A small-molecule ligand and the protein it binds are described below.
Small molecule (SMILES): CC[C@H](C)[C@H](NC(=O)[C@H](CCCN=C(N)N)NC(=O)[C@H](CCCCN)NC(=O)[C@@H]1CCCN1C(=O)[C@@H](N)Cc1ccc(O)cc1)C(=O)N[C@@H](C)C(=O)O

Sequence of chain 1.A:
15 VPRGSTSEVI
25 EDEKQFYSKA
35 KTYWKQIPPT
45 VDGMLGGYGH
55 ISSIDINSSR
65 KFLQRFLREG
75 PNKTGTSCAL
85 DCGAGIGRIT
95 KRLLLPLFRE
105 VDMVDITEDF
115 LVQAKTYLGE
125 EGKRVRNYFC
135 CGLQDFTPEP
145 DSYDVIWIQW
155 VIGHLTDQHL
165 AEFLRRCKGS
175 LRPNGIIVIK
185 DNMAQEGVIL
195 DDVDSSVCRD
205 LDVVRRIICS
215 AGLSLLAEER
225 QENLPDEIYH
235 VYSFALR

Binding-site contacts:
Ligand atom CA contacts residue GLU231 of chain 1.A at 3.5 Å.
Ligand atom CG1 contacts residue ILE232 of chain 1.A at 3.7 Å (hydrophobic).
Ligand atom CD2 contacts residue GOL1 of chain 1.F at 3.4 Å.
Ligand atom CG1 contacts residue TYR233 of chain 1.A at 3.6 Å (hydrophobic).
Ligand atom CZ contacts residue TYR37 of chain 1.A at 3.6 Å (hydrophobic).
Ligand atom C contacts residue GLU231 of chain 1.A at 3.7 Å.
Ligand atom CE2 contacts residue GOL1 of chain 1.F at 3.5 Å.
Ligand atom C contacts residue ILE232 of chain 1.A at 3.6 Å (hydrophobic).
Ligand atom OH contacts residue ASP198 of chain 1.A at 2.8 Å (salt-bridge).
Ligand atom CB contacts residue MET48 of chain 1.A at 3.4 Å (hydrophobic).
Ligand atom N contacts residue TYR233 of chain 1.A at 3.2 Å (h-bond).
Ligand atom NZ contacts residue GOL1 of chain 1.F at 3.4 Å (h-bond).
Ligand atom N contacts residue TRP154 of chain 1.A at 3.6 Å.
Ligand atom CE contacts residue GOL1 of chain 1.F at 3.5 Å.
Ligand atom CE2 contacts residue TYR37 of chain 1.A at 3.6 Å (hydrophobic).
Ligand atom N contacts residue GOL1 of chain 1.F at 2.7 Å (h-bond).
Ligand atom CD contacts residue ASP195 of chain 1.A at 3.7 Å.
Ligand atom CE contacts residue ASP195 of chain 1.A at 3.5 Å.
Ligand atom CB contacts residue LEU49 of chain 1.A at 3.6 Å (hydrophobic).
Ligand atom O contacts residue TYR52 of chain 1.A at 3.5 Å.
Ligand atom CZ contacts residue ASP198 of chain 1.A at 3.3 Å.
Ligand atom CD1 contacts residue GLY50 of chain 1.A at 3.6 Å.
Ligand atom OH contacts residue TYR37 of chain 1.A at 3.3 Å (h-bond).
Ligand atom CA contacts residue TRP154 of chain 1.A at 3.7 Å (hydrophobic).
Ligand atom O contacts residue ASN186 of chain 1.A at 2.9 Å (h-bond).
Ligand atom CE contacts residue ASP198 of chain 1.A at 3.6 Å.
Ligand atom NZ contacts residue SER200 of chain 1.A at 3.3 Å (h-bond).
Ligand atom CE2 contacts residue ASP198 of chain 1.A at 3.3 Å.
Ligand atom NZ contacts residue ASP195 of chain 1.A at 2.8 Å (salt-bridge).
Ligand atom NZ contacts residue ASP198 of chain 1.A at 2.8 Å (salt-bridge).
Ligand atom CD contacts residue LEU49 of chain 1.A at 3.6 Å (hydrophobic).
Ligand atom CG contacts residue TRP154 of chain 1.A at 3.7 Å (hydrophobic).
Ligand atom O contacts residue TYR233 of chain 1.A at 2.9 Å (h-bond).
Ligand atom CD contacts residue TRP154 of chain 1.A at 3.7 Å (hydrophobic).
Ligand atom O contacts residue TYR233 of chain 1.A at 3.6 Å.
Ligand atom N contacts residue GLU231 of chain 1.A at 3.0 Å (salt-bridge).
Ligand atom O contacts residue ILE232 of chain 1.A at 3.1 Å.
Ligand atom NH1 contacts residue GLU231 of chain 1.A at 3.7 Å.
Ligand atom CB contacts residue TYR233 of chain 1.A at 3.7 Å (hydrophobic).
Ligand atom CG contacts residue ILE55 of chain 1.A at 3.5 Å (hydrophobic).